Binding-site contacts:
Ligand atom N2 contacts residue PRO60 of chain 1.A at 3.6 Å (h-bond).
Ligand atom O3 contacts residue PRO59 of chain 1.A at 4.0 Å.
Ligand atom C7 contacts residue PRO60 of chain 1.A at 3.6 Å (hydrophobic).
Ligand atom C8 contacts residue ASN62 of chain 1.A at 4.3 Å.
Ligand atom C3 contacts residue PRO59 of chain 1.A at 4.4 Å (hydrophobic).
Ligand atom O5 contacts residue ASN62 of chain 1.A at 2.3 Å (h-bond).
Ligand atom O7 contacts residue ASN62 of chain 1.A at 2.9 Å (h-bond).
Ligand atom C8 contacts residue PRO60 of chain 1.A at 3.0 Å (hydrophobic).
Ligand atom C5 contacts residue ASN62 of chain 1.A at 3.6 Å.
Ligand atom C1 contacts residue ASN62 of chain 1.A at 1.4 Å.
Ligand atom C3 contacts residue ASN62 of chain 1.A at 3.8 Å.
Ligand atom C7 contacts residue ASN62 of chain 1.A at 3.1 Å.
Ligand atom C8 contacts residue ASN55 of chain 1.A at 3.5 Å.
Ligand atom C4 contacts residue ASN62 of chain 1.A at 4.2 Å.
Ligand atom N2 contacts residue PRO59 of chain 1.A at 3.5 Å.
Ligand atom C8 contacts residue PRO59 of chain 1.A at 3.3 Å (hydrophobic).
Ligand atom N2 contacts residue ASN62 of chain 1.A at 2.9 Å (h-bond).
Ligand atom C7 contacts residue PRO59 of chain 1.A at 4.1 Å (hydrophobic).
Ligand atom O6 contacts residue ASN62 of chain 1.A at 4.5 Å.
Ligand atom C2 contacts residue ASN62 of chain 1.A at 2.5 Å.

The small molecule below binds the protein below.
Small molecule (SMILES): CC(=O)N[C@H]1[C@H](O[C@H]2[C@H](O)[C@@H](NC(C)=O)CO[C@@H]2CO)O[C@H](CO)[C@@H](O[C@@H]2O[C@H](CO)[C@@H](O)[C@H](O)[C@@H]2O)[C@@H]1O

Sequence of chain 1.A:
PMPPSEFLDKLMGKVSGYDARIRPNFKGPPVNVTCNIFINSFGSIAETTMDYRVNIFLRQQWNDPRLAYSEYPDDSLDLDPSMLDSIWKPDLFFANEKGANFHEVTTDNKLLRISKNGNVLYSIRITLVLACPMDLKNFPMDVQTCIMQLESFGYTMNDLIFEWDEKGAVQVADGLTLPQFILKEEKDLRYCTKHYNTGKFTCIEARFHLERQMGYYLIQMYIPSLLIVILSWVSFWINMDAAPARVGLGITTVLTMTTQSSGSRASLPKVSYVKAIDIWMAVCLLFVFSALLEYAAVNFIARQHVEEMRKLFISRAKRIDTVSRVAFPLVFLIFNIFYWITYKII